This protein binds this small molecule.
Small molecule (SMILES): O=C(O)/C=C/c1ccc(O)c(O)c1

Binding-site contacts:
Ligand atom C2' contacts residue GLN166 of chain 1.A at 3.9 Å.
Ligand atom C2' contacts residue TYR190 of chain 1.A at 3.6 Å (hydrophobic).
Ligand atom C2' contacts residue LEU156 of chain 1.A at 3.9 Å (hydrophobic).
Ligand atom C1 contacts residue GLN128 of chain 1.A at 3.8 Å.
Ligand atom O3' contacts residue THR165 of chain 1.A at 3.4 Å.
Ligand atom O1 contacts residue PHE55 of chain 1.A at 2.7 Å (h-bond).
Ligand atom C5' contacts residue GLN166 of chain 1.A at 3.9 Å.
Ligand atom C1' contacts residue GLN166 of chain 1.A at 3.5 Å.
Ligand atom O2 contacts residue ALA127 of chain 1.A at 3.2 Å.
Ligand atom C2 contacts residue GLN166 of chain 1.A at 3.6 Å.
Ligand atom C5' contacts residue ASP159 of chain 1.A at 3.4 Å.
Ligand atom C3 contacts residue ALA153 of chain 1.A at 3.7 Å (hydrophobic).
Ligand atom C2 contacts residue HIS246 of chain 1.A at 3.8 Å.
Ligand atom C6' contacts residue VAL221 of chain 1.A at 4.0 Å (hydrophobic).
Ligand atom O4' contacts residue THR165 of chain 1.A at 3.5 Å.
Ligand atom C4' contacts residue THR165 of chain 1.A at 4.0 Å.
Ligand atom O4' contacts residue ASP159 of chain 1.A at 2.5 Å (salt-bridge).
Ligand atom O3' contacts residue TYR190 of chain 1.A at 2.8 Å (h-bond).
Ligand atom C2' contacts residue PHE55 of chain 1.A at 3.5 Å (hydrophobic).
Ligand atom O3' contacts residue LEU156 of chain 1.A at 3.6 Å.
Ligand atom C1 contacts residue ALA127 of chain 1.A at 3.1 Å (hydrophobic).
Ligand atom O1 contacts residue GLN128 of chain 1.A at 2.9 Å (h-bond).
Ligand atom C4' contacts residue ASP159 of chain 1.A at 3.4 Å.
Ligand atom O2 contacts residue HIS246 of chain 1.A at 2.7 Å (h-bond).
Ligand atom C4' contacts residue LEU156 of chain 1.A at 3.7 Å (hydrophobic).
Ligand atom C1 contacts residue PHE55 of chain 1.A at 3.6 Å (hydrophobic).
Ligand atom C3 contacts residue PHE55 of chain 1.A at 3.5 Å (hydrophobic).
Ligand atom C3' contacts residue TYR190 of chain 1.A at 3.6 Å (hydrophobic).
Ligand atom C3' contacts residue LEU156 of chain 1.A at 3.5 Å (hydrophobic).
Ligand atom C2' contacts residue GLN128 of chain 1.A at 3.9 Å.
Ligand atom O1 contacts residue ALA127 of chain 1.A at 3.1 Å.
Ligand atom O1 contacts residue GLY54 of chain 1.A at 3.5 Å.
Ligand atom O4' contacts residue LEU156 of chain 1.A at 3.7 Å.
Ligand atom C2 contacts residue PHE55 of chain 1.A at 3.8 Å (hydrophobic).
Ligand atom C3 contacts residue GLN166 of chain 1.A at 3.9 Å.
Ligand atom C1' contacts residue ALA153 of chain 1.A at 3.9 Å (hydrophobic).
Ligand atom C3' contacts residue THR165 of chain 1.A at 3.9 Å.
Ligand atom C6' contacts residue ALA153 of chain 1.A at 4.0 Å (hydrophobic).
Ligand atom C1 contacts residue HIS246 of chain 1.A at 3.5 Å.
Ligand atom C6' contacts residue GLN166 of chain 1.A at 3.5 Å.

Sequence of chain 1.A:
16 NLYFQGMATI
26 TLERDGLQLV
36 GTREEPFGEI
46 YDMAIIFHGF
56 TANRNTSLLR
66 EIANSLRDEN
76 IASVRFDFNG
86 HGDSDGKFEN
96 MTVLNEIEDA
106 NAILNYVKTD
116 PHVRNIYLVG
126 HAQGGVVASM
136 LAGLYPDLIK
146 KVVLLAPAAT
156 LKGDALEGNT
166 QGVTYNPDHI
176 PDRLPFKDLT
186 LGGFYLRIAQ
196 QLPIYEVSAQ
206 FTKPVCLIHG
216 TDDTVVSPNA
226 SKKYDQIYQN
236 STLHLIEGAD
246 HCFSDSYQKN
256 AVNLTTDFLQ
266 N